Binding-site contacts:
Ligand atom C2 contacts residue GLN337 of chain 1.A at 4.1 Å.
Ligand atom C1 contacts residue PHE412 of chain 1.A at 3.6 Å (hydrophobic).
Ligand atom N2 contacts residue PRO45 of chain 1.A at 3.9 Å.
Ligand atom C1 contacts residue ALA185 of chain 1.A at 4.3 Å (hydrophobic).
Ligand atom C8 contacts residue GLN337 of chain 1.A at 3.3 Å.
Ligand atom C7 contacts residue PRO45 of chain 1.A at 4.4 Å (hydrophobic).
Ligand atom O1 contacts residue PRO45 of chain 1.A at 4.4 Å.
Ligand atom C1 contacts residue ALA187 of chain 1.A at 3.5 Å (hydrophobic).
Ligand atom C8 contacts residue TYR336 of chain 1.A at 4.2 Å (hydrophobic).
Ligand atom C5 contacts residue ALA187 of chain 1.A at 3.8 Å (hydrophobic).
Ligand atom O2 contacts residue GLN337 of chain 1.A at 3.4 Å.
Ligand atom C6 contacts residue PHE412 of chain 1.A at 3.4 Å (hydrophobic).
Ligand atom N2 contacts residue GLN337 of chain 1.A at 4.0 Å.
Ligand atom C7 contacts residue TYR336 of chain 1.A at 3.8 Å (hydrophobic).
Ligand atom C3 contacts residue ALA185 of chain 1.A at 3.3 Å (hydrophobic).
Ligand atom C9 contacts residue GLN337 of chain 1.A at 3.6 Å.
Ligand atom C12 contacts residue GLN337 of chain 1.A at 3.7 Å.
Ligand atom N2 contacts residue TYR336 of chain 1.A at 4.0 Å.
Ligand atom N1 contacts residue ALA185 of chain 1.A at 4.3 Å.
Ligand atom C4 contacts residue GLN337 of chain 1.A at 4.1 Å.
Ligand atom C3 contacts residue THR186 of chain 1.A at 4.0 Å.
Ligand atom N1 contacts residue GLN337 of chain 1.A at 3.2 Å (h-bond).
Ligand atom C1 contacts residue THR186 of chain 1.A at 3.8 Å.
Ligand atom C1 contacts residue ALA333 of chain 1.A at 4.4 Å (hydrophobic).
Ligand atom C2 contacts residue ALA185 of chain 1.A at 4.4 Å (hydrophobic).
Ligand atom C2 contacts residue ALA333 of chain 1.A at 4.1 Å (hydrophobic).
Ligand atom C11 contacts residue GLN337 of chain 1.A at 3.8 Å.
Ligand atom O1 contacts residue CYS212 of chain 1.A at 4.0 Å.
Ligand atom O1 contacts residue TYR336 of chain 1.A at 3.2 Å.
Ligand atom C7 contacts residue GLN337 of chain 1.A at 3.7 Å.
Ligand atom C5 contacts residue GLN337 of chain 1.A at 4.5 Å.
Ligand atom C2 contacts residue THR186 of chain 1.A at 4.3 Å.
Ligand atom C5 contacts residue ALA185 of chain 1.A at 3.7 Å (hydrophobic).
Ligand atom C4 contacts residue ALA185 of chain 1.A at 3.1 Å (hydrophobic).
Ligand atom C10 contacts residue GLN337 of chain 1.A at 3.5 Å.
Ligand atom C6 contacts residue ALA187 of chain 1.A at 2.9 Å (hydrophobic).
Ligand atom C6 contacts residue THR186 of chain 1.A at 3.7 Å.
Ligand atom C6 contacts residue ALA185 of chain 1.A at 3.4 Å (hydrophobic).
Ligand atom C5 contacts residue PHE412 of chain 1.A at 3.6 Å (hydrophobic).
Ligand atom C3 contacts residue GLN337 of chain 1.A at 4.2 Å.

Sequence of chain 1.A:
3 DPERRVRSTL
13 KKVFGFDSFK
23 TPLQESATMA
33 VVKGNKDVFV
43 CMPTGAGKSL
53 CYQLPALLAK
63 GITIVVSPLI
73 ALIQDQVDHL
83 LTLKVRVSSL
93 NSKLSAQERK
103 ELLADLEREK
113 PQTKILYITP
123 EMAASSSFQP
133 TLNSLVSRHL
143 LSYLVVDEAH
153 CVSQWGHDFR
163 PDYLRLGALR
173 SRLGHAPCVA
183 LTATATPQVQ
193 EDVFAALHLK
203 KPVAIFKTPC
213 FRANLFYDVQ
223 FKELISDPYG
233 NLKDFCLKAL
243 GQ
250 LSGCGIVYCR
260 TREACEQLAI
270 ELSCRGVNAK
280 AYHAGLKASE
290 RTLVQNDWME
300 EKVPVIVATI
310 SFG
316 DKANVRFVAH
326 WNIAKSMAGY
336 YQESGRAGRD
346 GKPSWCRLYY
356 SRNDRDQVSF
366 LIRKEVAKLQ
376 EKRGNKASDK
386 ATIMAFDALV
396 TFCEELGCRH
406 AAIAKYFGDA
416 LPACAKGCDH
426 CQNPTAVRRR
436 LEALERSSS

This protein binds this small molecule.
Small molecule (SMILES): O=C(NC[C@H]1CCCO1)NC1CCCCC1